Sequence of chain 1.D:
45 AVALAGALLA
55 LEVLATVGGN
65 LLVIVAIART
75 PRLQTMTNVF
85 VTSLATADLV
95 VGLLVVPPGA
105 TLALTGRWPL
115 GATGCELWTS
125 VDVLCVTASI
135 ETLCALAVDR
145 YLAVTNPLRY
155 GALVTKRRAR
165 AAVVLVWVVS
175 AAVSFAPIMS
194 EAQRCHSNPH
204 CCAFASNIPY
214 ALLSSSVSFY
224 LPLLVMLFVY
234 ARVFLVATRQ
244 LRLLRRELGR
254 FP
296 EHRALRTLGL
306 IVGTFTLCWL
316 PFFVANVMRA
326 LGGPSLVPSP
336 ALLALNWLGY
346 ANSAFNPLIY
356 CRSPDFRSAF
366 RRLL

The protein below binds the small molecule below.
Small molecule (SMILES): O=C(O)c1cccc(-c2cccc(NCCNC[C@@H](O)c3cccc(Cl)c3)c2)c1

Binding-site contacts:
Ligand atom N1 contacts residue TYR345 of chain 1.D at 3.6 Å.
Ligand atom O2 contacts residue ASN341 of chain 1.D at 2.6 Å (h-bond).
Ligand atom CL contacts residue SER217 of chain 1.D at 3.0 Å.
Ligand atom C14 contacts residue PHE207 of chain 1.D at 3.9 Å (hydrophobic).
Ligand atom CL contacts residue VAL127 of chain 1.D at 3.9 Å.
Ligand atom C15 contacts residue PHE207 of chain 1.D at 3.9 Å (hydrophobic).
Ligand atom N1 contacts residue ASP126 of chain 1.D at 2.8 Å (salt-bridge).
Ligand atom C16 contacts residue TYR345 of chain 1.D at 3.6 Å (hydrophobic).
Ligand atom C15 contacts residue ASN341 of chain 1.D at 3.4 Å.
Ligand atom C21 contacts residue VAL130 of chain 1.D at 3.4 Å (hydrophobic).
Ligand atom C14 contacts residue ASP126 of chain 1.D at 3.8 Å.
Ligand atom C10 contacts residue PHE207 of chain 1.D at 3.4 Å (hydrophobic).
Ligand atom C22 contacts residue PHE317 of chain 1.D at 3.7 Å (hydrophobic).
Ligand atom CL contacts residue PHE207 of chain 1.D at 3.5 Å.
Ligand atom C20 contacts residue PHE318 of chain 1.D at 3.4 Å (hydrophobic).
Ligand atom C13 contacts residue ASN341 of chain 1.D at 3.2 Å.
Ligand atom C21 contacts residue PHE318 of chain 1.D at 3.8 Å (hydrophobic).
Ligand atom O2 contacts residue TYR345 of chain 1.D at 2.5 Å (h-bond).
Ligand atom C16 contacts residue ASN341 of chain 1.D at 3.6 Å.
Ligand atom C13 contacts residue LEU338 of chain 1.D at 3.9 Å (hydrophobic).
Ligand atom C19 contacts residue PHE207 of chain 1.D at 3.9 Å (hydrophobic).
Ligand atom C9 contacts residue PHE207 of chain 1.D at 3.9 Å (hydrophobic).
Ligand atom C21 contacts residue PHE317 of chain 1.D at 3.7 Å (hydrophobic).
Ligand atom O contacts residue ALA206 of chain 1.D at 4.0 Å.
Ligand atom O1 contacts residue CYS198 of chain 1.D at 3.7 Å.
Ligand atom C11 contacts residue PHE207 of chain 1.D at 3.5 Å (hydrophobic).
Ligand atom N contacts residue LEU338 of chain 1.D at 3.3 Å.
Ligand atom C22 contacts residue TRP314 of chain 1.D at 4.0 Å (hydrophobic).
Ligand atom C10 contacts residue LEU337 of chain 1.D at 3.4 Å (hydrophobic).
Ligand atom C9 contacts residue LEU338 of chain 1.D at 4.0 Å (hydrophobic).
Ligand atom N1 contacts residue ASN341 of chain 1.D at 3.1 Å (h-bond).
Ligand atom C11 contacts residue LEU337 of chain 1.D at 3.5 Å (hydrophobic).
Ligand atom C14 contacts residue ASN341 of chain 1.D at 3.8 Å.
Ligand atom C22 contacts residue VAL130 of chain 1.D at 3.9 Å (hydrophobic).
Ligand atom C16 contacts residue ASP126 of chain 1.D at 3.3 Å.
Ligand atom C21 contacts residue TRP314 of chain 1.D at 3.9 Å (hydrophobic).
Ligand atom C15 contacts residue ASP126 of chain 1.D at 3.5 Å.
Ligand atom O2 contacts residue ASP126 of chain 1.D at 3.8 Å.
Ligand atom C18 contacts residue VAL127 of chain 1.D at 3.6 Å (hydrophobic).
Ligand atom C18 contacts residue PHE207 of chain 1.D at 3.4 Å (hydrophobic).